Binding-site contacts:
Ligand atom O4 contacts residue LEU60 of chain 4.A at 3.9 Å.
Ligand atom C5 contacts residue ASN149 of chain 4.A at 3.6 Å.
Ligand atom C1 contacts residue ARG40 of chain 4.A at 3.9 Å.
Ligand atom O6 contacts residue LYS147 of chain 4.A at 3.4 Å (salt-bridge).
Ligand atom C7 contacts residue ARG40 of chain 4.A at 3.8 Å.
Ligand atom O6 contacts residue LEU60 of chain 4.A at 3.8 Å.
Ligand atom C2 contacts residue ASN149 of chain 4.A at 2.6 Å.
Ligand atom C5 contacts residue LEU60 of chain 4.A at 4.2 Å (hydrophobic).
Ligand atom C8 contacts residue ARG40 of chain 4.A at 3.7 Å.
Ligand atom C2 contacts residue ARG40 of chain 4.A at 4.0 Å.
Ligand atom C7 contacts residue ASN149 of chain 4.A at 4.2 Å.
Ligand atom C3 contacts residue ASN149 of chain 4.A at 3.9 Å.
Ligand atom C1 contacts residue ASN149 of chain 4.A at 1.4 Å.
Ligand atom O5 contacts residue ASN149 of chain 4.A at 2.3 Å (h-bond).
Ligand atom C6 contacts residue LEU60 of chain 4.A at 3.6 Å (hydrophobic).
Ligand atom C4 contacts residue ASN149 of chain 4.A at 4.3 Å.
Ligand atom N2 contacts residue ASN149 of chain 4.A at 3.0 Å (h-bond).
Ligand atom N2 contacts residue ARG40 of chain 4.A at 3.2 Å (salt-bridge).
Ligand atom O5 contacts residue LYS147 of chain 4.A at 4.3 Å.
Ligand atom C6 contacts residue LYS147 of chain 4.A at 3.8 Å.

This protein binds this small molecule.
Small molecule (SMILES): CC(=O)N[C@@H]1[C@@H](O)[C@H](O)[C@@H](CO)O[C@H]1O

Sequence of chain 4.A:
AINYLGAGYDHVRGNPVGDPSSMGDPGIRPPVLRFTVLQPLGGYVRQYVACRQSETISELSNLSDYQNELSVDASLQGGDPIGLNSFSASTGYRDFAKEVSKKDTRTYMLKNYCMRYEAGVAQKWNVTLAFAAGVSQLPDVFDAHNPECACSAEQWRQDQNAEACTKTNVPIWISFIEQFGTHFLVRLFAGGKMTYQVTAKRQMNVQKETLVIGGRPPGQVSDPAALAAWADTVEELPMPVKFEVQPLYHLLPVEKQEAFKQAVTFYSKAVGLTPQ